Binding-site contacts:
Ligand atom C1 contacts residue LEU334 of chain 1.B at 3.5 Å (hydrophobic).
Ligand atom C7 contacts residue TYR280 of chain 1.B at 3.4 Å (hydrophobic).
Ligand atom C8 contacts residue ARG220 of chain 1.B at 3.9 Å.
Ligand atom C3 contacts residue ASN326 of chain 1.B at 3.4 Å.
Ligand atom C1 contacts residue ARG220 of chain 1.B at 4.0 Å.
Ligand atom N1 contacts residue ARG220 of chain 1.B at 3.6 Å (salt-bridge).
Ligand atom C10 contacts residue HIS281 of chain 1.B at 3.9 Å.
Ligand atom C11 contacts residue LEU334 of chain 1.B at 3.6 Å (hydrophobic).
Ligand atom C2 contacts residue ARG220 of chain 1.B at 3.9 Å.
Ligand atom C17 contacts residue ARG220 of chain 1.B at 3.3 Å.
Ligand atom N3 contacts residue ARG220 of chain 1.B at 3.8 Å.
Ligand atom C3 contacts residue ALA91 of chain 1.B at 4.2 Å (hydrophobic).
Ligand atom C4 contacts residue LEU221 of chain 1.B at 4.1 Å (hydrophobic).
Ligand atom N2 contacts residue LEU334 of chain 1.B at 3.8 Å.
Ligand atom C9 contacts residue TYR280 of chain 1.B at 4.2 Å (hydrophobic).
Ligand atom C2 contacts residue PHE332 of chain 1.B at 3.5 Å (hydrophobic).
Ligand atom N1 contacts residue TYR280 of chain 1.B at 3.4 Å.
Ligand atom C1 contacts residue PHE332 of chain 1.B at 3.5 Å (hydrophobic).
Ligand atom N2 contacts residue ARG220 of chain 1.B at 4.0 Å.
Ligand atom N3 contacts residue TYR280 of chain 1.B at 3.7 Å.
Ligand atom C7 contacts residue ARG220 of chain 1.B at 3.5 Å.
Ligand atom C16 contacts residue TYR280 of chain 1.B at 3.6 Å (hydrophobic).
Ligand atom O1 contacts residue ARG220 of chain 1.B at 3.5 Å (salt-bridge).
Ligand atom C2 contacts residue ASN326 of chain 1.B at 3.9 Å.
Ligand atom C4 contacts residue ASN326 of chain 1.B at 3.6 Å.
Ligand atom C13 contacts residue ARG146 of chain 1.B at 4.2 Å.
Ligand atom O2 contacts residue ARG220 of chain 1.B at 2.9 Å (salt-bridge).
Ligand atom C8 contacts residue TYR280 of chain 1.B at 3.6 Å (hydrophobic).
Ligand atom C6 contacts residue ARG220 of chain 1.B at 3.8 Å.
Ligand atom C6 contacts residue LEU334 of chain 1.B at 3.8 Å (hydrophobic).
Ligand atom C12 contacts residue TYR280 of chain 1.B at 4.1 Å (hydrophobic).
Ligand atom C5 contacts residue ARG220 of chain 1.B at 3.7 Å.
Ligand atom C12 contacts residue ARG220 of chain 1.B at 4.2 Å.
Ligand atom C5 contacts residue TYR280 of chain 1.B at 3.9 Å (hydrophobic).
Ligand atom C5 contacts residue ASN326 of chain 1.B at 4.3 Å.
Ligand atom C3 contacts residue ARG220 of chain 1.B at 3.7 Å.
Ligand atom C13 contacts residue ARG220 of chain 1.B at 3.9 Å.
Ligand atom C2 contacts residue ALA91 of chain 1.B at 4.2 Å (hydrophobic).
Ligand atom N2 contacts residue TYR280 of chain 1.B at 4.2 Å.
Ligand atom C4 contacts residue ARG220 of chain 1.B at 3.6 Å.

Sequence of chain 1.B:
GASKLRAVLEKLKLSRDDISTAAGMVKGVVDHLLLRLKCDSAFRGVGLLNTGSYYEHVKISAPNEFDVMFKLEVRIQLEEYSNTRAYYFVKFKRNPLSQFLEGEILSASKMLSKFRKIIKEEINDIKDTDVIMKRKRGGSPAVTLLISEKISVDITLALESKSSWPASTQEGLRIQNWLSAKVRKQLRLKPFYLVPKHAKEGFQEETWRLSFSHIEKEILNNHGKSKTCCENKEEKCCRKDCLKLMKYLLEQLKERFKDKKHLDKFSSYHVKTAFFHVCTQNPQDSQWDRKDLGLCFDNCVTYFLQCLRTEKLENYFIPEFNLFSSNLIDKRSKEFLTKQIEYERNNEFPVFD

This small molecule binds to this protein.
Small molecule (SMILES): O=C(O)[C@@H]1CCCN(c2nc3ccccc3n3cccc23)C1